Sequence of chain 1.B:
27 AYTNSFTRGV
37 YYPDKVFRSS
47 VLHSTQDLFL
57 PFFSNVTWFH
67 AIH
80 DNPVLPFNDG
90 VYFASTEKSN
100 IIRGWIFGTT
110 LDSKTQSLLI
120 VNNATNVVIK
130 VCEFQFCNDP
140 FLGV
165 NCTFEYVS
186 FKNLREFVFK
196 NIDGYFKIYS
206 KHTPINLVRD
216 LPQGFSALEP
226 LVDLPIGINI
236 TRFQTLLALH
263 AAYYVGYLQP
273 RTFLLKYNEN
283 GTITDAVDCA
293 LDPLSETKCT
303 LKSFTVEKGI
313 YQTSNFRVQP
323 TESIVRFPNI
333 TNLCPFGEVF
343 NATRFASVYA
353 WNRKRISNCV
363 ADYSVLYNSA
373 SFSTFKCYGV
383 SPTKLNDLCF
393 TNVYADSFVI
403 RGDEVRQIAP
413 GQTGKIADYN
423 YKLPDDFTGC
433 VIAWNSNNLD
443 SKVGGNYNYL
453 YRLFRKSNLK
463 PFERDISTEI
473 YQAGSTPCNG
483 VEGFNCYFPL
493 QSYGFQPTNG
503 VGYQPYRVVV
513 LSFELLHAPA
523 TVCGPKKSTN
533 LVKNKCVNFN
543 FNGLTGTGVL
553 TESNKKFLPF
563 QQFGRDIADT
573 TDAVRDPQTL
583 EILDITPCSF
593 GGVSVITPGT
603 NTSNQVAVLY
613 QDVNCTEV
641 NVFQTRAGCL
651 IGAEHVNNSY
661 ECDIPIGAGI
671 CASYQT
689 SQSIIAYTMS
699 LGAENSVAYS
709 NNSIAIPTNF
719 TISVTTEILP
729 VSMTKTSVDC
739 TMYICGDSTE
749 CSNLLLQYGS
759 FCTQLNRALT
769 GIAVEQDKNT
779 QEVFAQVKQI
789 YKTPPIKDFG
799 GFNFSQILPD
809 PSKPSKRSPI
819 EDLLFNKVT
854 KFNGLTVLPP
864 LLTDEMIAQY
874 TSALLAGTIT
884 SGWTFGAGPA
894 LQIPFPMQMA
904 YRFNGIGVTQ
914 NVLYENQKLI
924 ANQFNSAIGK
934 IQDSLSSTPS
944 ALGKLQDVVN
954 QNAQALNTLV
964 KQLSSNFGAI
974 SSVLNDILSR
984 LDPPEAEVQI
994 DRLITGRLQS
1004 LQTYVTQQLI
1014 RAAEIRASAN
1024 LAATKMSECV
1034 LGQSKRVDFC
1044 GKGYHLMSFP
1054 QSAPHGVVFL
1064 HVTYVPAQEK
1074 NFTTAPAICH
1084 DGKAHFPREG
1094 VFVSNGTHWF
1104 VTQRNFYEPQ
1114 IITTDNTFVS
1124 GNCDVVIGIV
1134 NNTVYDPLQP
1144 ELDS

Binding-site contacts:
Ligand atom C7 contacts residue ASN1134 of chain 1.B at 3.7 Å.
Ligand atom N2 contacts residue ASN1134 of chain 1.B at 3.4 Å (h-bond).
Ligand atom O7 contacts residue ASN1134 of chain 1.B at 3.2 Å (h-bond).
Ligand atom C5 contacts residue ASN1134 of chain 1.B at 3.8 Å.
Ligand atom C1 contacts residue ASN1134 of chain 1.B at 1.4 Å.
Ligand atom C2 contacts residue ASN1134 of chain 1.B at 2.4 Å.
Ligand atom O3 contacts residue ASN1134 of chain 1.B at 3.6 Å.
Ligand atom C3 contacts residue ASN1134 of chain 1.B at 3.6 Å.
Ligand atom O5 contacts residue ASN1134 of chain 1.B at 2.4 Å (h-bond).
Ligand atom C4 contacts residue ASN1134 of chain 1.B at 4.2 Å.

The protein below binds the small molecule below.
Small molecule (SMILES): CC(=O)N[C@@H]1[C@@H](O)[C@H](O)[C@@H](CO)O[C@H]1O